Sequence of chain 17.C:
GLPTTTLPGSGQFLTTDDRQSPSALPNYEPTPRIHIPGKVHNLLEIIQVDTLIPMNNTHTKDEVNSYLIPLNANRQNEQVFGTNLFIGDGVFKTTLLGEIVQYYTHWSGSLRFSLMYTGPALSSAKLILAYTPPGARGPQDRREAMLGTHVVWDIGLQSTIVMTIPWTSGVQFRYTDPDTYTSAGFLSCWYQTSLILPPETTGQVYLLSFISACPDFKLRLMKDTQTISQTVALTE

This small molecule binds to this protein.
Small molecule (SMILES): Cc1cc(CCCCCOc2ccc(C3=NCCO3)cc2)on1

Sequence of chain 17.A:
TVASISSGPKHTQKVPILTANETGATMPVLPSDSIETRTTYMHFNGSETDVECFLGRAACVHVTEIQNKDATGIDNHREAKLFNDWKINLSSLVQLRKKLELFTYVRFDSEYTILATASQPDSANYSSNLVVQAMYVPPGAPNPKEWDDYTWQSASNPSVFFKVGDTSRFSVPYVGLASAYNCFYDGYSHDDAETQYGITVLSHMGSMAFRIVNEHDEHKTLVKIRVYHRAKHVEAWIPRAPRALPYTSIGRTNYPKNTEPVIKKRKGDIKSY

Binding-site contacts:
Ligand atom C5B contacts residue MET224 of chain 17.A at 3.9 Å (hydrophobic).
Ligand atom N3A contacts residue PHE186 of chain 17.A at 4.0 Å.
Ligand atom O1A contacts residue PHE186 of chain 17.A at 3.0 Å.
Ligand atom C2A contacts residue TYR152 of chain 17.A at 3.6 Å (hydrophobic).
Ligand atom C5A contacts residue PHE186 of chain 17.A at 3.5 Å (hydrophobic).
Ligand atom C3B contacts residue TYR152 of chain 17.A at 3.7 Å (hydrophobic).
Ligand atom C3C contacts residue TYR128 of chain 17.A at 3.4 Å (hydrophobic).
Ligand atom C6B contacts residue ILE104 of chain 17.A at 3.6 Å (hydrophobic).
Ligand atom C5C contacts residue VAL191 of chain 17.A at 3.8 Å (hydrophobic).
Ligand atom C1C contacts residue LEU106 of chain 17.A at 3.8 Å (hydrophobic).
Ligand atom C5B contacts residue PHE186 of chain 17.A at 3.9 Å (hydrophobic).
Ligand atom C2B contacts residue VAL188 of chain 17.A at 3.5 Å (hydrophobic).
Ligand atom N3A contacts residue PRO174 of chain 17.A at 3.7 Å.
Ligand atom C5 contacts residue LEU106 of chain 17.A at 3.8 Å (hydrophobic).
Ligand atom C5A contacts residue VAL176 of chain 17.A at 3.6 Å (hydrophobic).
Ligand atom O1B contacts residue ILE104 of chain 17.A at 3.9 Å.
Ligand atom C1B contacts residue ILE104 of chain 17.A at 4.0 Å (hydrophobic).
Ligand atom C2A contacts residue PHE186 of chain 17.A at 3.3 Å (hydrophobic).
Ligand atom C6B contacts residue TYR128 of chain 17.A at 3.3 Å (hydrophobic).
Ligand atom C4B contacts residue TYR152 of chain 17.A at 3.8 Å (hydrophobic).
Ligand atom C2C contacts residue TYR197 of chain 17.A at 3.7 Å (hydrophobic).
Ligand atom O1B contacts residue TYR128 of chain 17.A at 3.4 Å (h-bond).
Ligand atom N2 contacts residue LEU106 of chain 17.A at 3.8 Å.
Ligand atom N3A contacts residue TYR152 of chain 17.A at 3.5 Å.
Ligand atom C3B contacts residue VAL188 of chain 17.A at 3.8 Å (hydrophobic).
Ligand atom C4C contacts residue VAL188 of chain 17.A at 3.7 Å (hydrophobic).
Ligand atom C4A contacts residue PRO174 of chain 17.A at 3.1 Å (hydrophobic).
Ligand atom N3A contacts residue ALA24 of chain 17.C at 3.8 Å.
Ligand atom C5A contacts residue ALA150 of chain 17.A at 3.6 Å (hydrophobic).
Ligand atom O1 contacts residue MET221 of chain 17.A at 3.8 Å.
Ligand atom C4B contacts residue PHE186 of chain 17.A at 3.6 Å (hydrophobic).
Ligand atom C1B contacts residue VAL188 of chain 17.A at 3.8 Å (hydrophobic).
Ligand atom C2C contacts residue MET221 of chain 17.A at 3.8 Å (hydrophobic).
Ligand atom O1 contacts residue LEU106 of chain 17.A at 3.8 Å.
Ligand atom C5B contacts residue TYR128 of chain 17.A at 4.0 Å (hydrophobic).
Ligand atom C4 contacts residue LEU106 of chain 17.A at 3.9 Å (hydrophobic).
Ligand atom C4C contacts residue VAL191 of chain 17.A at 3.0 Å (hydrophobic).
Ligand atom C1B contacts residue TYR128 of chain 17.A at 3.6 Å (hydrophobic).
Ligand atom C1C contacts residue TYR128 of chain 17.A at 3.7 Å (hydrophobic).
Ligand atom C4 contacts residue TYR197 of chain 17.A at 3.8 Å (hydrophobic).